Binding-site contacts:
Ligand atom O1A contacts residue MG1 of chain 1.I at 2.3 Å.
Ligand atom N6 contacts residue ALA164 of chain 1.C at 2.9 Å (h-bond).
Ligand atom N1 contacts residue LYS81 of chain 1.C at 2.8 Å (salt-bridge).
Ligand atom S1G contacts residue ASP85 of chain 1.B at 3.6 Å.
Ligand atom O1A contacts residue PHE45 of chain 1.B at 2.8 Å (h-bond).
Ligand atom O4' contacts residue ALA173 of chain 1.C at 3.5 Å.
Ligand atom PB contacts residue MG1 of chain 1.I at 3.3 Å.
Ligand atom PG contacts residue MG1 of chain 1.I at 3.4 Å.
Ligand atom O2G contacts residue PHE45 of chain 1.B at 3.2 Å (h-bond).
Ligand atom C2 contacts residue MET88 of chain 1.C at 3.3 Å (hydrophobic).
Ligand atom O1B contacts residue ASP85 of chain 1.B at 2.9 Å (salt-bridge).
Ligand atom O1A contacts residue ASP85 of chain 1.B at 3.2 Å (salt-bridge).
Ligand atom O1A contacts residue ILE42 of chain 1.B at 3.1 Å (h-bond).
Ligand atom PB contacts residue MG1 of chain 1.H at 3.5 Å.
Ligand atom O1B contacts residue ASP41 of chain 1.B at 3.1 Å (salt-bridge).
Ligand atom O3G contacts residue GLY44 of chain 1.B at 3.5 Å (h-bond).
Ligand atom O2B contacts residue ARG174 of chain 1.C at 3.5 Å (salt-bridge).
Ligand atom C8 contacts residue VAL169 of chain 1.C at 3.4 Å (hydrophobic).
Ligand atom C5 contacts residue VAL169 of chain 1.C at 3.6 Å (hydrophobic).
Ligand atom O2G contacts residue GLY44 of chain 1.B at 3.2 Å.
Ligand atom C5' contacts residue ASN170 of chain 1.C at 3.6 Å.
Ligand atom C6 contacts residue GLY84 of chain 1.B at 3.4 Å.
Ligand atom O2A contacts residue MG1 of chain 1.H at 2.1 Å.
Ligand atom N6 contacts residue GLY84 of chain 1.B at 3.5 Å (h-bond).
Ligand atom C5' contacts residue ARG174 of chain 1.C at 3.6 Å.
Ligand atom C5 contacts residue GLY84 of chain 1.B at 3.6 Å.
Ligand atom N1 contacts residue MET88 of chain 1.C at 3.3 Å (h-bond).
Ligand atom O2A contacts residue ASP85 of chain 1.B at 2.9 Å (salt-bridge).
Ligand atom N6 contacts residue THR163 of chain 1.C at 3.1 Å (h-bond).
Ligand atom PG contacts residue PHE45 of chain 1.B at 3.5 Å.
Ligand atom O1B contacts residue MG1 of chain 1.H at 2.5 Å.
Ligand atom O1A contacts residue GLY44 of chain 1.B at 3.4 Å (h-bond).
Ligand atom N7 contacts residue VAL169 of chain 1.C at 3.4 Å.
Ligand atom C2 contacts residue LYS81 of chain 1.C at 3.7 Å.
Ligand atom O2B contacts residue MG1 of chain 1.H at 3.6 Å.
Ligand atom N7 contacts residue GLY84 of chain 1.B at 3.6 Å.
Ligand atom PA contacts residue MG1 of chain 1.H at 3.4 Å.
Ligand atom N6 contacts residue ILE165 of chain 1.C at 3.5 Å.
Ligand atom O2G contacts residue THR46 of chain 1.B at 3.1 Å (h-bond).
Ligand atom O1B contacts residue MG1 of chain 1.I at 1.9 Å.

Sequence of chain 1.C:
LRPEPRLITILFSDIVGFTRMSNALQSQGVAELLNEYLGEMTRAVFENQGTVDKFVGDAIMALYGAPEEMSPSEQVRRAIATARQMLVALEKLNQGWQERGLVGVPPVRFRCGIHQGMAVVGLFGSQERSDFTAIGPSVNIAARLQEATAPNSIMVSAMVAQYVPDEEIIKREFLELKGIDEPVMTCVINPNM

Sequence of chain 1.B:
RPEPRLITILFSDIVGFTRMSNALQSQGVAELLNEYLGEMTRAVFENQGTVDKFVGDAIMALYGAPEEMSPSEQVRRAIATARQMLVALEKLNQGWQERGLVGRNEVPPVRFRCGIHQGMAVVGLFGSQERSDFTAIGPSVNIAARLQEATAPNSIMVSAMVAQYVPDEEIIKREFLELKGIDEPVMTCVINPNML

This protein binds this small molecule.
Small molecule (SMILES): Nc1ncnc2c1ncn2[C@@H]1O[C@H](CO[P](=O)(S)OP(=O)(O)OP(=O)(O)O)[C@@H](O)[C@H]1O